Sequence of chain 1.D:
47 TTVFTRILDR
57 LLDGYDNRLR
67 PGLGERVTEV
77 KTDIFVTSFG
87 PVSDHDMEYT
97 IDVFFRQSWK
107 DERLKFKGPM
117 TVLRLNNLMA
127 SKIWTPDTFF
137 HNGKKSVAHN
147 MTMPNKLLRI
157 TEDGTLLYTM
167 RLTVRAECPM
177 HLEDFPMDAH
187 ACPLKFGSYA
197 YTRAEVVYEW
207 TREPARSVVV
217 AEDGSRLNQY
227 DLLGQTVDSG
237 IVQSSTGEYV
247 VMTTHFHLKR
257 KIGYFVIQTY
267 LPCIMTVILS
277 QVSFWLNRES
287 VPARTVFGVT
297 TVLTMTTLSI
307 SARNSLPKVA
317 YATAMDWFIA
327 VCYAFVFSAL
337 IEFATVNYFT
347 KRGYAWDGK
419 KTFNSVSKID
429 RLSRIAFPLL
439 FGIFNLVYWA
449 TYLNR

Sequence of chain 1.E:
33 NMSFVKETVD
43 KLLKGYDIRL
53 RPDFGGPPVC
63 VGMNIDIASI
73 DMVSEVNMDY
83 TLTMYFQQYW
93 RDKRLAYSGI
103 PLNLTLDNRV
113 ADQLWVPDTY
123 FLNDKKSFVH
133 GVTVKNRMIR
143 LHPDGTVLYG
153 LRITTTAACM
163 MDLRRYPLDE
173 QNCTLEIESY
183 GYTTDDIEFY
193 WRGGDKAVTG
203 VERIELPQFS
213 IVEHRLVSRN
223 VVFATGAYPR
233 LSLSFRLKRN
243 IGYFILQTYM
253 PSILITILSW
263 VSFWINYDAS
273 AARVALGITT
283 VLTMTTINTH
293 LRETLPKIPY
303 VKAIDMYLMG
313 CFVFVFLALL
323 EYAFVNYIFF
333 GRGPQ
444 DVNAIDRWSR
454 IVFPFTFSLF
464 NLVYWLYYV

This small molecule binds to this protein.
Small molecule (SMILES): CC(=O)N[C@H]1[C@H](O[C@H]2[C@H](O)[C@@H](NC(C)=O)CO[C@@H]2CO)O[C@H](CO)[C@@H](O[C@@H]2O[C@H](CO[C@H]3O[C@H](CO)[C@@H](O)[C@H](O)[C@@H]3O)[C@@H](O)[C@H](O[C@H]3O[C@H](CO)[C@@H](O)[C@H](O)[C@@H]3O)[C@@H]2O)[C@@H]1O

Binding-site contacts:
Ligand atom C5 contacts residue PRO150 of chain 1.D at 4.2 Å (hydrophobic).
Ligand atom C2 contacts residue GLN115 of chain 1.E at 4.0 Å.
Ligand atom O6 contacts residue THR148 of chain 1.D at 3.6 Å.
Ligand atom O6 contacts residue SER127 of chain 1.A at 3.7 Å.
Ligand atom C8 contacts residue MET149 of chain 1.D at 3.6 Å (hydrophobic).
Ligand atom C7 contacts residue MAN4 of chain 1.G at 4.0 Å.
Ligand atom C3 contacts residue GLN115 of chain 1.E at 4.0 Å.
Ligand atom C6 contacts residue SER127 of chain 1.A at 4.4 Å.
Ligand atom C2 contacts residue ASP114 of chain 1.E at 4.2 Å.
Ligand atom N2 contacts residue ASP114 of chain 1.E at 3.3 Å (salt-bridge).
Ligand atom O3 contacts residue MAN5 of chain 1.G at 3.7 Å.
Ligand atom C7 contacts residue ASP114 of chain 1.E at 4.0 Å.
Ligand atom O7 contacts residue ASN123 of chain 1.D at 4.3 Å.
Ligand atom C8 contacts residue ASN146 of chain 1.D at 4.2 Å.
Ligand atom O3 contacts residue GLN115 of chain 1.E at 3.0 Å (h-bond).
Ligand atom C4 contacts residue ASN146 of chain 1.D at 4.3 Å.
Ligand atom C3 contacts residue ASP114 of chain 1.E at 3.8 Å.
Ligand atom C1 contacts residue PRO150 of chain 1.D at 4.0 Å (hydrophobic).
Ligand atom C2 contacts residue ASN146 of chain 1.D at 2.5 Å.
Ligand atom O6 contacts residue PRO150 of chain 1.D at 3.7 Å.
Ligand atom C8 contacts residue MAN4 of chain 1.G at 3.3 Å.
Ligand atom N2 contacts residue ASN146 of chain 1.D at 2.8 Å (h-bond).
Ligand atom C2 contacts residue MAN5 of chain 1.G at 4.1 Å.
Ligand atom O5 contacts residue ASN146 of chain 1.D at 2.4 Å (h-bond).
Ligand atom C7 contacts residue ASN146 of chain 1.D at 3.3 Å.
Ligand atom O7 contacts residue ASN146 of chain 1.D at 3.6 Å (h-bond).
Ligand atom O2 contacts residue GLN115 of chain 1.E at 3.1 Å (h-bond).
Ligand atom O4 contacts residue LEU124 of chain 1.A at 3.5 Å.
Ligand atom C6 contacts residue LYS137 of chain 1.E at 4.4 Å.
Ligand atom O6 contacts residue ASN146 of chain 1.D at 4.0 Å.
Ligand atom C3 contacts residue MAN5 of chain 1.G at 3.6 Å.
Ligand atom C6 contacts residue LEU124 of chain 1.A at 3.8 Å (hydrophobic).
Ligand atom O5 contacts residue PRO150 of chain 1.D at 4.2 Å.
Ligand atom C5 contacts residue ASN146 of chain 1.D at 3.7 Å.
Ligand atom O3 contacts residue ASP114 of chain 1.E at 4.2 Å.
Ligand atom C3 contacts residue ASN146 of chain 1.D at 3.8 Å.
Ligand atom C8 contacts residue ASP114 of chain 1.E at 3.9 Å.
Ligand atom N2 contacts residue MAN5 of chain 1.G at 3.5 Å (h-bond).
Ligand atom O6 contacts residue MET149 of chain 1.D at 3.2 Å (h-bond).
Ligand atom C1 contacts residue ASN146 of chain 1.D at 1.4 Å.

Sequence of chain 1.A:
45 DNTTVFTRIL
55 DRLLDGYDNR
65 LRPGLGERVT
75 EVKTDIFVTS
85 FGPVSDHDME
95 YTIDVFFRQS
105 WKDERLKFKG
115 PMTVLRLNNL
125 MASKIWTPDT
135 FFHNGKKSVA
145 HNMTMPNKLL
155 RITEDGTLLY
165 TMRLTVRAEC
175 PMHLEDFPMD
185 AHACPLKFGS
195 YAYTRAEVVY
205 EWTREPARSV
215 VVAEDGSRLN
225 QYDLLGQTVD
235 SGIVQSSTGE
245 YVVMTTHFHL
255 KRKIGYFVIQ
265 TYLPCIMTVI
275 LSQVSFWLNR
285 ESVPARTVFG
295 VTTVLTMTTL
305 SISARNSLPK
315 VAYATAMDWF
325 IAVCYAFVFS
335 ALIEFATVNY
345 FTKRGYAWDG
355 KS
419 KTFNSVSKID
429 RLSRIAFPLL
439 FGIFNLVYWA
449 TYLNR